Sequence of chain 3.A:
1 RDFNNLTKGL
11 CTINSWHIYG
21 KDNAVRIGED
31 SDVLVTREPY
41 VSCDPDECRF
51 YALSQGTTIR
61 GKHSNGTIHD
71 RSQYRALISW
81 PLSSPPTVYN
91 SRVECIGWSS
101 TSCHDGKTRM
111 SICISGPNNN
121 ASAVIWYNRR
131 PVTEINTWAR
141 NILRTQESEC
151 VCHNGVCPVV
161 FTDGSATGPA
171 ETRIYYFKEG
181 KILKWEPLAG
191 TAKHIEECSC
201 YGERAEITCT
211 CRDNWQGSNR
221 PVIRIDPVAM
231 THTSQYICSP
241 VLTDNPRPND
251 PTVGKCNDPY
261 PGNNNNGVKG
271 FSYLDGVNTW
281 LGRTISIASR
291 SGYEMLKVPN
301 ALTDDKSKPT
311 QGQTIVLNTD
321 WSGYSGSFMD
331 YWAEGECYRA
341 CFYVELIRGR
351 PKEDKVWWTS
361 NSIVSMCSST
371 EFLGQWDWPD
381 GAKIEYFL

Binding-site contacts:
Ligand atom O8 contacts residue ALA288 of chain 3.A at 4.3 Å.
Ligand atom C6 contacts residue SER291 of chain 3.A at 3.7 Å.
Ligand atom O7 contacts residue TRP321 of chain 3.A at 4.2 Å.
Ligand atom O4 contacts residue ASN318 of chain 3.A at 2.8 Å (h-bond).
Ligand atom C11 contacts residue ASN318 of chain 3.A at 4.1 Å.
Ligand atom N5 contacts residue TRP321 of chain 3.A at 4.0 Å.
Ligand atom O1B contacts residue SER289 of chain 3.A at 3.7 Å.
Ligand atom C11 contacts residue SER291 of chain 3.A at 3.6 Å.
Ligand atom O4 contacts residue THR319 of chain 3.A at 3.9 Å.
Ligand atom C8 contacts residue SER289 of chain 3.A at 3.5 Å.
Ligand atom O10 contacts residue THR319 of chain 3.A at 4.2 Å.
Ligand atom C9 contacts residue LYS352 of chain 3.A at 3.2 Å.
Ligand atom C6 contacts residue SER289 of chain 3.A at 3.7 Å.
Ligand atom O1A contacts residue ASN318 of chain 3.A at 3.3 Å (h-bond).
Ligand atom C10 contacts residue ASN318 of chain 3.A at 3.8 Å.
Ligand atom C4 contacts residue ASN318 of chain 3.A at 3.2 Å.
Ligand atom C10 contacts residue SER291 of chain 3.A at 3.6 Å.
Ligand atom C10 contacts residue THR319 of chain 3.A at 4.1 Å.
Ligand atom O8 contacts residue SER289 of chain 3.A at 2.8 Å (h-bond).
Ligand atom C7 contacts residue TRP321 of chain 3.A at 3.9 Å (hydrophobic).
Ligand atom C7 contacts residue SER289 of chain 3.A at 3.7 Å.
Ligand atom C7 contacts residue SER291 of chain 3.A at 4.1 Å.
Ligand atom C1 contacts residue ASN318 of chain 3.A at 4.3 Å.
Ligand atom C10 contacts residue TRP321 of chain 3.A at 3.9 Å (hydrophobic).
Ligand atom C11 contacts residue TRP321 of chain 3.A at 3.6 Å (hydrophobic).
Ligand atom O1B contacts residue SER286 of chain 3.A at 2.9 Å (h-bond).
Ligand atom O9 contacts residue LYS352 of chain 3.A at 3.5 Å (salt-bridge).
Ligand atom O1A contacts residue SER286 of chain 3.A at 3.4 Å (h-bond).
Ligand atom N5 contacts residue SER291 of chain 3.A at 2.8 Å (h-bond).
Ligand atom C5 contacts residue ASN318 of chain 3.A at 3.8 Å.
Ligand atom C11 contacts residue THR319 of chain 3.A at 3.5 Å.
Ligand atom C11 contacts residue ASP320 of chain 3.A at 3.8 Å.
Ligand atom C3 contacts residue ASN318 of chain 3.A at 3.9 Å.
Ligand atom C9 contacts residue TRP321 of chain 3.A at 4.3 Å (hydrophobic).
Ligand atom C5 contacts residue SER291 of chain 3.A at 3.6 Å.
Ligand atom C9 contacts residue SER289 of chain 3.A at 3.8 Å.
Ligand atom O1B contacts residue ALA288 of chain 3.A at 3.8 Å.
Ligand atom C1 contacts residue SER286 of chain 3.A at 3.5 Å.
Ligand atom O9 contacts residue TRP321 of chain 3.A at 4.3 Å.
Ligand atom N5 contacts residue ASN318 of chain 3.A at 3.4 Å (h-bond).

The protein below binds the small molecule below.
Small molecule (SMILES): CC(=O)N[C@@H]1[C@@H](O)[C@@H](F)[C@](F)(C(=O)O)O[C@H]1[C@H](O)[C@H](O)CO